Sequence of chain 1.I:
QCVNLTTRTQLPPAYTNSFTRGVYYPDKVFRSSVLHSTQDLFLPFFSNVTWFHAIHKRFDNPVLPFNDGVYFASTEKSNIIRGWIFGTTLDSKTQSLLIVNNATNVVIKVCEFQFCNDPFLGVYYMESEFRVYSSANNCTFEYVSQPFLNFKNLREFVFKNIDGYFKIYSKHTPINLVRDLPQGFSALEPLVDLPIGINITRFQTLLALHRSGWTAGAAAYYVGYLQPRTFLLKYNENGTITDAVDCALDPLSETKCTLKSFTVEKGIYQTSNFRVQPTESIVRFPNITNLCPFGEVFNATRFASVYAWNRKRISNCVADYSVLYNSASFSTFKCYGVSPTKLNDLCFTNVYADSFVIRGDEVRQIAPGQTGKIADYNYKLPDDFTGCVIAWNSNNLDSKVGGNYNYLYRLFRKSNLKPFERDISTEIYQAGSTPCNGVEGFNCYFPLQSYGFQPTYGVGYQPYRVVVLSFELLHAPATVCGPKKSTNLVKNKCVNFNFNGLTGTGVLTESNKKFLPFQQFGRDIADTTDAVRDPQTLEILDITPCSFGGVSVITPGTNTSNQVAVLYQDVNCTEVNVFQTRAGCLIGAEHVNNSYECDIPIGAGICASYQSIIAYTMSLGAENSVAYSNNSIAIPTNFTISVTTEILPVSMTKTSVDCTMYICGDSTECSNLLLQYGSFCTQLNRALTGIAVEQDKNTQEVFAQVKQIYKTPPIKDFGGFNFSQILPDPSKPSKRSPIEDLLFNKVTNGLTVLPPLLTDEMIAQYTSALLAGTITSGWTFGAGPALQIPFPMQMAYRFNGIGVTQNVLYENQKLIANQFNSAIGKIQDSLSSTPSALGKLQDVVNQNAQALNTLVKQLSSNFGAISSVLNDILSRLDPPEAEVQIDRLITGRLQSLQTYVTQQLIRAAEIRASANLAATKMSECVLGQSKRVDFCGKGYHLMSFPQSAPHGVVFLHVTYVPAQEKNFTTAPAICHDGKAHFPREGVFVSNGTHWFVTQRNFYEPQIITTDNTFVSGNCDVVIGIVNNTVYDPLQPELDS

The small molecule below binds the protein below.
Small molecule (SMILES): CC(=O)N[C@H]1[C@H](O[C@H]2[C@H](O)[C@@H](NC(C)=O)CO[C@@H]2CO)O[C@H](CO)[C@@H](O)[C@@H]1O

Binding-site contacts:
Ligand atom C7 contacts residue ASN1134 of chain 1.I at 3.3 Å.
Ligand atom C2 contacts residue ASN1134 of chain 1.I at 2.5 Å.
Ligand atom C8 contacts residue ASN1134 of chain 1.I at 4.5 Å.
Ligand atom C4 contacts residue ASN1134 of chain 1.I at 4.2 Å.
Ligand atom O5 contacts residue ASN1134 of chain 1.I at 2.4 Å (h-bond).
Ligand atom C3 contacts residue ASN1134 of chain 1.I at 3.8 Å.
Ligand atom C5 contacts residue ASN1134 of chain 1.I at 3.7 Å.
Ligand atom N2 contacts residue ASN1134 of chain 1.I at 2.9 Å (h-bond).
Ligand atom C1 contacts residue ASN1134 of chain 1.I at 1.4 Å.
Ligand atom O7 contacts residue ASN1134 of chain 1.I at 3.4 Å (h-bond).